Sequence of chain 1.B:
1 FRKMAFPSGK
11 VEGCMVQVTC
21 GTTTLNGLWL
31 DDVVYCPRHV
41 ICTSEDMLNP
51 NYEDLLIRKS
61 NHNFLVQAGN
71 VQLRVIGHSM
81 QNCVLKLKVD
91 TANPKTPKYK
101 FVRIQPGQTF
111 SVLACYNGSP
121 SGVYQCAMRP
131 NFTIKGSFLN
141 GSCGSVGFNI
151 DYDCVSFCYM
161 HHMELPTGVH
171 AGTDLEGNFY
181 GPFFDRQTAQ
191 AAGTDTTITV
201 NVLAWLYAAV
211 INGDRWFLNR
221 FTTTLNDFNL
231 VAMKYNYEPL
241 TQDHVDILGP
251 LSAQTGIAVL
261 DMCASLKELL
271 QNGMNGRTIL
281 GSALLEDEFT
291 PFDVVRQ

A protein and the small-molecule ligand that binds it are described below.
Small molecule (SMILES): [H]/N=C/[C@H](C[C@@H]1CCNC1=O)NC(=O)[C@@H]1[C@@H]2[C@H](CN1C(=O)[C@@H](NC(=O)C(F)(F)F)C(C)(C)C)C2(C)C

Binding-site contacts:
Ligand atom F3 contacts residue LEU165 of chain 1.B at 3.2 Å.
Ligand atom C3 contacts residue CYS143 of chain 1.B at 1.8 Å (hydrophobic).
Ligand atom N1 contacts residue CYS143 of chain 1.B at 3.0 Å (h-bond).
Ligand atom C10 contacts residue GLN187 of chain 1.B at 3.3 Å.
Ligand atom O1 contacts residue GLU164 of chain 1.B at 3.6 Å.
Ligand atom N5 contacts residue GLY141 of chain 1.B at 3.4 Å (h-bond).
Ligand atom F2 contacts residue PRO166 of chain 1.B at 3.6 Å.
Ligand atom N5 contacts residue SER142 of chain 1.B at 3.6 Å (h-bond).
Ligand atom C19 contacts residue MET163 of chain 1.B at 3.6 Å (hydrophobic).
Ligand atom N4 contacts residue GLU164 of chain 1.B at 2.9 Å (salt-bridge).
Ligand atom C1 contacts residue HIS162 of chain 1.B at 3.6 Å.
Ligand atom C7 contacts residue ASN140 of chain 1.B at 3.5 Å.
Ligand atom C9 contacts residue HIS162 of chain 1.B at 3.4 Å.
Ligand atom F1 contacts residue MET163 of chain 1.B at 3.1 Å.
Ligand atom O1 contacts residue HIS161 of chain 1.B at 2.7 Å (h-bond).
Ligand atom O4 contacts residue GLN187 of chain 1.B at 3.5 Å.
Ligand atom O3 contacts residue MET163 of chain 1.B at 3.2 Å.
Ligand atom C11 contacts residue GLN187 of chain 1.B at 3.6 Å.
Ligand atom C22 contacts residue GLU164 of chain 1.B at 3.4 Å.
Ligand atom N2 contacts residue GLU164 of chain 1.B at 3.1 Å (salt-bridge).
Ligand atom O4 contacts residue THR188 of chain 1.B at 3.5 Å (h-bond).
Ligand atom C2 contacts residue CYS143 of chain 1.B at 2.8 Å (hydrophobic).
Ligand atom O1 contacts residue PHE138 of chain 1.B at 3.5 Å.
Ligand atom C20 contacts residue HIS39 of chain 1.B at 3.6 Å.
Ligand atom N1 contacts residue HIS162 of chain 1.B at 2.9 Å (h-bond).
Ligand atom C8 contacts residue GLU164 of chain 1.B at 3.5 Å.
Ligand atom C4 contacts residue CYS143 of chain 1.B at 3.4 Å (hydrophobic).
Ligand atom C6 contacts residue ASN140 of chain 1.B at 3.5 Å.
Ligand atom F3 contacts residue GLU164 of chain 1.B at 2.8 Å.
Ligand atom C22 contacts residue MET163 of chain 1.B at 3.7 Å (hydrophobic).
Ligand atom N5 contacts residue CYS143 of chain 1.B at 2.8 Å (h-bond).
Ligand atom N2 contacts residue PHE138 of chain 1.B at 3.4 Å (h-bond).
Ligand atom C21 contacts residue GLU164 of chain 1.B at 3.6 Å.
Ligand atom O3 contacts residue GLU164 of chain 1.B at 3.0 Å (salt-bridge).
Ligand atom F1 contacts residue GLN190 of chain 1.B at 3.1 Å.
Ligand atom F2 contacts residue THR188 of chain 1.B at 3.6 Å.
Ligand atom F1 contacts residue THR188 of chain 1.B at 2.8 Å.
Ligand atom F3 contacts residue MET163 of chain 1.B at 3.3 Å.
Ligand atom F2 contacts residue GLU164 of chain 1.B at 3.6 Å.
Ligand atom O1 contacts residue HIS170 of chain 1.B at 3.5 Å.